Sequence of chain 1.A:
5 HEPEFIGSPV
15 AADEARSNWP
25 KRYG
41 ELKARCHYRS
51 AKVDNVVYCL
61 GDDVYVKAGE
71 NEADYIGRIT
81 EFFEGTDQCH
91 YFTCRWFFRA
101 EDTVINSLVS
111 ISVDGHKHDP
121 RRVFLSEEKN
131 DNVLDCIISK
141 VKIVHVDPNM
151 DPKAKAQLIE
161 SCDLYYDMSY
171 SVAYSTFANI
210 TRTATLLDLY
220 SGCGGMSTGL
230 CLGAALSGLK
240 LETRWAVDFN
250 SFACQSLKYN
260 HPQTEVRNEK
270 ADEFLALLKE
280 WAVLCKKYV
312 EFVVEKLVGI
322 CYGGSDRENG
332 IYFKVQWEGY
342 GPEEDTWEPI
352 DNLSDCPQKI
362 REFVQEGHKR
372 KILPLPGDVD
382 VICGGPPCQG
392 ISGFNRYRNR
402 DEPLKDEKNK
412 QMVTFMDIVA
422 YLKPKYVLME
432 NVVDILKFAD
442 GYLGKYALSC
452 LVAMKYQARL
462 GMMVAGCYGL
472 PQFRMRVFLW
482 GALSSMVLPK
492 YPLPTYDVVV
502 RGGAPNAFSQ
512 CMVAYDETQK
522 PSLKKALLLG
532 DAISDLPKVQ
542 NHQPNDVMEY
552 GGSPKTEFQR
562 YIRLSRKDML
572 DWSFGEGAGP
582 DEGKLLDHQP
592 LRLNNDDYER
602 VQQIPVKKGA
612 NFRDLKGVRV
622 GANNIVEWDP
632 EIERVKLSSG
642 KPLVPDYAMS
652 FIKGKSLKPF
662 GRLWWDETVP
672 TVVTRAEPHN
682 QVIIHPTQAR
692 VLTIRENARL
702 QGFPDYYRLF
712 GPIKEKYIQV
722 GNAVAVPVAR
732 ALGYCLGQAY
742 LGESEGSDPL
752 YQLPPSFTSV

The small molecule below binds the protein below.
Small molecule (SMILES): C[C@H](NC(=O)[C@@H](N)[C@@H](C)O)C(=O)N[C@@H](CCCN=C(N)N)C(=O)N[C@@H](CCCCN(C)C)C(=O)N[C@H](C=O)CO

Binding-site contacts:
Ligand atom CD contacts residue TYR75 of chain 1.A at 3.5 Å (hydrophobic).
Ligand atom C contacts residue ASN132 of chain 1.A at 4.1 Å.
Ligand atom CB contacts residue GLY69 of chain 1.A at 4.1 Å.
Ligand atom O contacts residue ASP131 of chain 1.A at 3.6 Å (salt-bridge).
Ligand atom CG contacts residue TRP96 of chain 1.A at 3.4 Å (hydrophobic).
Ligand atom CA contacts residue LYS67 of chain 1.A at 4.0 Å.
Ligand atom CE contacts residue TRP96 of chain 1.A at 4.0 Å (hydrophobic).
Ligand atom N contacts residue ASN130 of chain 1.A at 3.5 Å (h-bond).
Ligand atom C contacts residue ASN130 of chain 1.A at 4.0 Å.
Ligand atom CA contacts residue LYS67 of chain 1.A at 3.9 Å.
Ligand atom CB contacts residue ALA68 of chain 1.A at 3.9 Å (hydrophobic).
Ligand atom N contacts residue TYR75 of chain 1.A at 3.8 Å.
Ligand atom CB contacts residue LYS67 of chain 1.A at 3.5 Å.
Ligand atom O contacts residue GLU128 of chain 1.A at 4.0 Å.
Ligand atom CH1 contacts residue PHE98 of chain 1.A at 3.9 Å (hydrophobic).
Ligand atom C contacts residue ASN132 of chain 1.A at 3.4 Å.
Ligand atom CG contacts residue ASN130 of chain 1.A at 3.5 Å.
Ligand atom N contacts residue ASN132 of chain 1.A at 3.6 Å (h-bond).
Ligand atom N contacts residue LYS67 of chain 1.A at 3.2 Å (salt-bridge).
Ligand atom CB contacts residue ASN132 of chain 1.A at 3.0 Å.
Ligand atom CB contacts residue TYR75 of chain 1.A at 3.5 Å (hydrophobic).
Ligand atom CB contacts residue VAL66 of chain 1.A at 4.0 Å (hydrophobic).
Ligand atom CH2 contacts residue PHE97 of chain 1.A at 3.7 Å (hydrophobic).
Ligand atom CA contacts residue ASN130 of chain 1.A at 3.6 Å.
Ligand atom N contacts residue ALA68 of chain 1.A at 4.2 Å.
Ligand atom N contacts residue ALA68 of chain 1.A at 4.1 Å.
Ligand atom C contacts residue ASN130 of chain 1.A at 3.9 Å.
Ligand atom CA contacts residue ALA68 of chain 1.A at 3.5 Å (hydrophobic).
Ligand atom CG contacts residue ASN130 of chain 1.A at 3.9 Å.
Ligand atom C contacts residue LYS67 of chain 1.A at 4.1 Å.
Ligand atom O contacts residue ASN132 of chain 1.A at 4.1 Å.
Ligand atom CB contacts residue TYR75 of chain 1.A at 3.8 Å (hydrophobic).
Ligand atom N contacts residue CYS136 of chain 1.A at 3.8 Å.
Ligand atom CG contacts residue TYR75 of chain 1.A at 4.1 Å (hydrophobic).
Ligand atom O contacts residue ASN132 of chain 1.A at 3.2 Å (h-bond).
Ligand atom O contacts residue ASN130 of chain 1.A at 2.8 Å (h-bond).
Ligand atom CA contacts residue ASN132 of chain 1.A at 2.7 Å.
Ligand atom NH2 contacts residue ASN130 of chain 1.A at 3.7 Å.
Ligand atom CH2 contacts residue PHE98 of chain 1.A at 4.0 Å (hydrophobic).
Ligand atom CD contacts residue TRP96 of chain 1.A at 3.9 Å (hydrophobic).